Binding-site contacts:
Ligand atom C8 contacts residue ILE34 of chain 1.A at 3.6 Å (hydrophobic).
Ligand atom C5 contacts residue SER93 of chain 1.A at 3.8 Å.
Ligand atom C34 contacts residue ASN44 of chain 1.A at 3.6 Å.
Ligand atom F18 contacts residue ILE34 of chain 1.A at 3.4 Å.
Ligand atom F19 contacts residue SER93 of chain 1.A at 3.8 Å.
Ligand atom F19 contacts residue ILE96 of chain 1.A at 3.7 Å.
Ligand atom F18 contacts residue ILE96 of chain 1.A at 3.7 Å.
Ligand atom C27 contacts residue ILE113 of chain 1.A at 3.5 Å (hydrophobic).
Ligand atom C23 contacts residue SER93 of chain 1.A at 3.8 Å.
Ligand atom N11 contacts residue SER93 of chain 1.A at 3.8 Å.
Ligand atom C5 contacts residue TYR130 of chain 1.A at 3.8 Å (hydrophobic).
Ligand atom O14 contacts residue MET51 of chain 1.A at 3.8 Å.
Ligand atom C13 contacts residue ILE113 of chain 1.A at 3.7 Å (hydrophobic).
Ligand atom C36 contacts residue ILE118 of chain 1.A at 3.7 Å (hydrophobic).
Ligand atom C33 contacts residue ILE113 of chain 1.A at 3.7 Å (hydrophobic).
Ligand atom O26 contacts residue HIS55 of chain 1.A at 3.7 Å.
Ligand atom C37 contacts residue ASN44 of chain 1.A at 3.8 Å.
Ligand atom C31 contacts residue SER93 of chain 1.A at 3.3 Å.
Ligand atom C9 contacts residue TYR130 of chain 1.A at 3.7 Å (hydrophobic).
Ligand atom C33 contacts residue SER116 of chain 1.A at 3.5 Å.
Ligand atom C33 contacts residue ILE123 of chain 1.A at 3.8 Å (hydrophobic).
Ligand atom C10 contacts residue SER93 of chain 1.A at 3.6 Å.
Ligand atom C22 contacts residue MET89 of chain 1.A at 3.6 Å (hydrophobic).
Ligand atom N3 contacts residue SER93 of chain 1.A at 3.5 Å.
Ligand atom C36 contacts residue SER116 of chain 1.A at 3.4 Å.
Ligand atom F18 contacts residue ILE30 of chain 1.A at 3.5 Å.
Ligand atom C25 contacts residue ILE96 of chain 1.A at 3.6 Å (hydrophobic).
Ligand atom C24 contacts residue HIS55 of chain 1.A at 3.6 Å.
Ligand atom C32 contacts residue TRP215 of chain 1.A at 3.6 Å (hydrophobic).
Ligand atom F19 contacts residue PHE97 of chain 1.A at 3.1 Å.
Ligand atom C15 contacts residue MET126 of chain 1.A at 3.8 Å (hydrophobic).
Ligand atom C10 contacts residue ILE113 of chain 1.A at 3.6 Å (hydrophobic).
Ligand atom N3 contacts residue TYR130 of chain 1.A at 2.7 Å (h-bond).
Ligand atom C27 contacts residue MET126 of chain 1.A at 3.5 Å (hydrophobic).
Ligand atom F18 contacts residue THR31 of chain 1.A at 3.7 Å.
Ligand atom C31 contacts residue PHE90 of chain 1.A at 3.7 Å (hydrophobic).
Ligand atom C24 contacts residue MET51 of chain 1.A at 3.7 Å (hydrophobic).
Ligand atom F19 contacts residue LEU109 of chain 1.A at 3.6 Å.
Ligand atom C2 contacts residue TYR130 of chain 1.A at 3.5 Å (hydrophobic).
Ligand atom C31 contacts residue MET89 of chain 1.A at 3.8 Å (hydrophobic).

Sequence of chain 1.A:
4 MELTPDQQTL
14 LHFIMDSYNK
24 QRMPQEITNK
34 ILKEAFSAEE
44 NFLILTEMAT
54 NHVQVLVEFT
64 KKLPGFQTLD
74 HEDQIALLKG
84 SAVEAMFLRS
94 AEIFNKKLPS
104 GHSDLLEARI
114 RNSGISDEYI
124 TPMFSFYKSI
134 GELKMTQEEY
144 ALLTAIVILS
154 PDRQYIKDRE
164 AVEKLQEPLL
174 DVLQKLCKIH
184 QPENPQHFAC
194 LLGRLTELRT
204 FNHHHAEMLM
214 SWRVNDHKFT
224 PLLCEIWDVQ

This small molecule binds to this protein.
Small molecule (SMILES): CO[C@H](c1ccccc1)c1nc2cc(F)c(F)cc2n1[C@H](C(=O)NC1CCC(O)CC1)C1CCCCC1